Binding-site contacts:
Ligand atom C4 contacts residue PRO269 of chain 1.A at 3.7 Å (hydrophobic).
Ligand atom C11 contacts residue PRO269 of chain 1.A at 3.6 Å (hydrophobic).
Ligand atom C15 contacts residue GLN182 of chain 1.A at 3.7 Å.
Ligand atom C1 contacts residue GLY290 of chain 1.A at 3.7 Å.
Ligand atom C7 contacts residue VAL271 of chain 1.A at 3.9 Å (hydrophobic).
Ligand atom N5 contacts residue GLU296 of chain 1.A at 2.6 Å (salt-bridge).
Ligand atom C1 contacts residue HEM1 of chain 1.F at 3.7 Å.
Ligand atom C19 contacts residue ARG185 of chain 1.A at 3.5 Å.
Ligand atom O16 contacts residue TYR292 of chain 1.A at 3.8 Å.
Ligand atom C15 contacts residue TYR292 of chain 1.A at 3.8 Å (hydrophobic).
Ligand atom C3 contacts residue GLY290 of chain 1.A at 3.9 Å.
Ligand atom C3 contacts residue HEM1 of chain 1.F at 3.2 Å.
Ligand atom C18 contacts residue ARG185 of chain 1.A at 3.4 Å.
Ligand atom C4 contacts residue HEM1 of chain 1.F at 3.5 Å.
Ligand atom C14 contacts residue GLU296 of chain 1.A at 3.6 Å.
Ligand atom O16 contacts residue TYR266 of chain 1.A at 2.9 Å (h-bond).
Ligand atom N8 contacts residue HEM1 of chain 1.F at 3.9 Å.
Ligand atom C18 contacts residue TYR266 of chain 1.A at 3.6 Å (hydrophobic).
Ligand atom C6 contacts residue GLU296 of chain 1.A at 3.5 Å.
Ligand atom O16 contacts residue GLN182 of chain 1.A at 3.2 Å.
Ligand atom C19 contacts residue ARG307 of chain 1.A at 3.2 Å.
Ligand atom C1 contacts residue PHE288 of chain 1.A at 3.7 Å (hydrophobic).
Ligand atom C4 contacts residue GLU296 of chain 1.A at 3.4 Å.
Ligand atom C3 contacts residue TRP291 of chain 1.A at 3.9 Å (hydrophobic).
Ligand atom N5 contacts residue HEM1 of chain 1.F at 3.9 Å.
Ligand atom C13 contacts residue GLU296 of chain 1.A at 3.5 Å.
Ligand atom N5 contacts residue PRO269 of chain 1.A at 3.7 Å.
Ligand atom O17 contacts residue GLN182 of chain 1.A at 3.7 Å.
Ligand atom C14 contacts residue HEM1 of chain 1.F at 3.4 Å.
Ligand atom C4 contacts residue TRP291 of chain 1.A at 3.3 Å (hydrophobic).
Ligand atom C18 contacts residue GLN182 of chain 1.A at 3.8 Å.
Ligand atom C9 contacts residue GLU296 of chain 1.A at 3.8 Å.
Ligand atom N8 contacts residue GLU296 of chain 1.A at 2.8 Å (salt-bridge).
Ligand atom C15 contacts residue TYR266 of chain 1.A at 3.7 Å (hydrophobic).
Ligand atom N12 contacts residue TYR292 of chain 1.A at 3.7 Å.
Ligand atom C11 contacts residue TYR292 of chain 1.A at 3.6 Å (hydrophobic).
Ligand atom C2 contacts residue PRO269 of chain 1.A at 3.9 Å (hydrophobic).
Ligand atom C19 contacts residue ASP301 of chain 1.A at 3.6 Å.
Ligand atom C6 contacts residue PRO269 of chain 1.A at 3.7 Å (hydrophobic).
Ligand atom C3 contacts residue PRO269 of chain 1.A at 3.9 Å (hydrophobic).

Sequence of chain 1.A:
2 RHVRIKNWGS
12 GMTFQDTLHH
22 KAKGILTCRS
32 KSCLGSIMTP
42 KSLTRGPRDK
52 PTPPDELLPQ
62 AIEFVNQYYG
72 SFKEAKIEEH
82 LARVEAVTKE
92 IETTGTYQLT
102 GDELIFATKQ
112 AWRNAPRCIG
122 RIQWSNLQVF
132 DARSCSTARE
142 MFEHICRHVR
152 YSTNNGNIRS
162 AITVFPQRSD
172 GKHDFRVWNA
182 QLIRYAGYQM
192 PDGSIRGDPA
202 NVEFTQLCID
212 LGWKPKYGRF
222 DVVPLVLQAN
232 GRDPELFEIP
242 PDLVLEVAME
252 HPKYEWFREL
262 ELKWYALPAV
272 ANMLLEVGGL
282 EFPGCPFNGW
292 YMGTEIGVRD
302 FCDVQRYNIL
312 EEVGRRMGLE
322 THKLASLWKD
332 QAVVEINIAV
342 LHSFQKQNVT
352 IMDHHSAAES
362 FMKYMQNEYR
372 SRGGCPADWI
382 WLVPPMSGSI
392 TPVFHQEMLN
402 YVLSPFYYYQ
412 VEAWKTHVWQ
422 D

A protein and the small-molecule ligand that binds it are described below.
Small molecule (SMILES): CCOC(=O)N1CCC(Nc2cc(C)ccn2)CC1